Binding-site contacts:
Ligand atom O5 contacts residue MET107 of chain 2.A at 3.5 Å.
Ligand atom C3 contacts residue ASN75 of chain 2.A at 4.0 Å.
Ligand atom N2 contacts residue THR77 of chain 2.A at 4.1 Å.
Ligand atom O7 contacts residue HIS74 of chain 2.A at 4.2 Å.
Ligand atom C1 contacts residue MET107 of chain 2.A at 4.3 Å (hydrophobic).
Ligand atom O5 contacts residue ASN75 of chain 2.A at 2.3 Å (h-bond).
Ligand atom C5 contacts residue ASN75 of chain 2.A at 3.6 Å.
Ligand atom C7 contacts residue ASN75 of chain 2.A at 3.5 Å.
Ligand atom C5 contacts residue MET107 of chain 2.A at 4.2 Å (hydrophobic).
Ligand atom O7 contacts residue ASN75 of chain 2.A at 3.5 Å (h-bond).
Ligand atom N2 contacts residue ASN75 of chain 2.A at 3.1 Å (h-bond).
Ligand atom C6 contacts residue MET107 of chain 2.A at 4.2 Å (hydrophobic).
Ligand atom C2 contacts residue ASN75 of chain 2.A at 2.7 Å.
Ligand atom C1 contacts residue THR77 of chain 2.A at 4.2 Å.
Ligand atom C8 contacts residue ASN75 of chain 2.A at 3.3 Å.
Ligand atom C1 contacts residue ASN75 of chain 2.A at 1.5 Å.
Ligand atom C4 contacts residue ASN75 of chain 2.A at 4.4 Å.

Sequence of chain 2.A:
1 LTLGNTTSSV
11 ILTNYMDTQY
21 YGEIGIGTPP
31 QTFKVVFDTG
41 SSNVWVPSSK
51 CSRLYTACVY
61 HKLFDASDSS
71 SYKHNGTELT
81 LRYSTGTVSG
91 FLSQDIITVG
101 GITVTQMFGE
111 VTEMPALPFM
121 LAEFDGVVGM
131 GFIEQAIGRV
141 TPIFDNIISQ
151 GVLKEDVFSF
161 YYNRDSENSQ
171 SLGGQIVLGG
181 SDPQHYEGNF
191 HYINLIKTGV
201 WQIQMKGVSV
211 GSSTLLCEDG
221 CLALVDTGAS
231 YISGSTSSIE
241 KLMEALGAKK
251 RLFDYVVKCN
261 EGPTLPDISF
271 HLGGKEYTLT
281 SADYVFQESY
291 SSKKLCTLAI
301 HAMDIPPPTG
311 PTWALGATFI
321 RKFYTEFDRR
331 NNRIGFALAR

This protein binds this small molecule.
Small molecule (SMILES): CC(=O)N[C@@H]1[C@@H](O)[C@H](O)[C@@H](CO)O[C@H]1O